The protein below binds the small molecule below.
Small molecule (SMILES): CC(=O)N[C@@H]1[C@@H](O)[C@H](O)[C@@H](CO)O[C@H]1O

Binding-site contacts:
Ligand atom C7 contacts residue ASN19 of chain 1.E at 3.2 Å.
Ligand atom C8 contacts residue SER69 of chain 1.E at 3.5 Å.
Ligand atom O5 contacts residue VAL18 of chain 1.E at 4.1 Å.
Ligand atom C1 contacts residue ASN19 of chain 1.E at 1.4 Å.
Ligand atom N2 contacts residue ASN19 of chain 1.E at 2.5 Å (h-bond).
Ligand atom C6 contacts residue SER17 of chain 1.E at 4.3 Å.
Ligand atom C3 contacts residue ASN19 of chain 1.E at 3.6 Å.
Ligand atom C8 contacts residue ASN19 of chain 1.E at 4.2 Å.
Ligand atom C8 contacts residue PHE76 of chain 1.E at 4.3 Å (hydrophobic).
Ligand atom C2 contacts residue ASN19 of chain 1.E at 2.2 Å.
Ligand atom C8 contacts residue THR78 of chain 1.E at 3.9 Å.
Ligand atom C1 contacts residue VAL18 of chain 1.E at 4.4 Å (hydrophobic).
Ligand atom O6 contacts residue VAL18 of chain 1.E at 3.9 Å.
Ligand atom C4 contacts residue ASN19 of chain 1.E at 4.2 Å.
Ligand atom C5 contacts residue ASN19 of chain 1.E at 3.7 Å.
Ligand atom C7 contacts residue THR78 of chain 1.E at 4.0 Å.
Ligand atom O7 contacts residue THR78 of chain 1.E at 3.9 Å.
Ligand atom O6 contacts residue SER17 of chain 1.E at 3.0 Å (h-bond).
Ligand atom O5 contacts residue ASN19 of chain 1.E at 2.4 Å (h-bond).
Ligand atom O7 contacts residue ASN19 of chain 1.E at 3.5 Å (h-bond).

Sequence of chain 1.E:
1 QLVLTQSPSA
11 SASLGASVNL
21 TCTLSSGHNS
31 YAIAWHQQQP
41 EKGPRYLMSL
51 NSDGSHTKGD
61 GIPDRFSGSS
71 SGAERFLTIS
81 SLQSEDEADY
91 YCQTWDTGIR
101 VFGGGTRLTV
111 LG